A protein and the small-molecule ligand that binds it are described below.
Small molecule (SMILES): CC(=O)N[C@@H]1[C@H]2O[C@]3(O[C@H]4[C@H](O)[C@@H](CO[C@@]5(OC[C@@H](O[C@H]1O)[C@H]2O)O[C@H](CO)[C@@H](O)[C@H](O)[C@H]5O)O[C@H](O)[C@@H]4NC(C)=O)O[C@H](CO)[C@H](O[C@H]1O[C@H](CO[C@@H]2O[C@@H](C)[C@H](O)[C@@H](O)[C@H]2O)[C@@H](O)[C@H](O)[C@H]1O)[C@H](O[C@@H]1O[C@H](CO)[C@@H](O)[C@H](O)[C@H]1NC(C)=O)[C@H]3O

Binding-site contacts:
Ligand atom O4 contacts residue ASN362 of chain 3.A at 3.0 Å (h-bond).
Ligand atom O6 contacts residue TRP199 of chain 3.A at 3.2 Å.
Ligand atom O7 contacts residue SER232 of chain 3.A at 3.2 Å (h-bond).
Ligand atom O1 contacts residue NA1 of chain 3.C at 2.4 Å (h-bond).
Ligand atom O7 contacts residue TYR235 of chain 3.A at 3.2 Å.
Ligand atom O4 contacts residue HIS288 of chain 3.A at 2.7 Å (h-bond).
Ligand atom N2 contacts residue GLU291 of chain 3.A at 2.9 Å (salt-bridge).
Ligand atom N2 contacts residue ASP230 of chain 3.A at 3.0 Å (salt-bridge).
Ligand atom O4 contacts residue HIS103 of chain 3.A at 2.7 Å (h-bond).
Ligand atom C1 contacts residue GLN263 of chain 3.A at 3.2 Å.
Ligand atom O4 contacts residue ASN237 of chain 3.A at 2.9 Å (h-bond).
Ligand atom O5 contacts residue GLN263 of chain 3.A at 3.0 Å (h-bond).
Ligand atom O7 contacts residue TRP199 of chain 3.A at 3.0 Å (h-bond).
Ligand atom C3 contacts residue NA1 of chain 3.E at 3.3 Å.
Ligand atom O4 contacts residue HIS288 of chain 3.A at 2.7 Å (h-bond).
Ligand atom O4 contacts residue GLY319 of chain 3.A at 3.3 Å.
Ligand atom O4 contacts residue GLN133 of chain 3.A at 3.1 Å (h-bond).
Ligand atom O4 contacts residue ASN362 of chain 3.A at 3.2 Å (h-bond).
Ligand atom O1 contacts residue TYR284 of chain 3.A at 3.1 Å.
Ligand atom O1 contacts residue NA1 of chain 3.D at 3.0 Å (h-bond).
Ligand atom O1 contacts residue NA1 of chain 3.D at 2.4 Å (h-bond).
Ligand atom O6 contacts residue TYR284 of chain 3.A at 3.2 Å.
Ligand atom C2 contacts residue NA1 of chain 3.E at 3.2 Å.
Ligand atom O3 contacts residue ASN206 of chain 3.A at 2.7 Å (h-bond).
Ligand atom O3 contacts residue NA1 of chain 3.E at 2.4 Å (h-bond).
Ligand atom C7 contacts residue SER232 of chain 3.A at 3.3 Å.
Ligand atom O1 contacts residue GLN263 of chain 3.A at 2.7 Å (h-bond).
Ligand atom O3 contacts residue PRO360 of chain 3.A at 2.7 Å (h-bond).
Ligand atom O6 contacts residue ASP321 of chain 3.A at 2.8 Å (salt-bridge).
Ligand atom O2 contacts residue TYR235 of chain 3.A at 2.9 Å (h-bond).
Ligand atom O6 contacts residue TYR284 of chain 3.A at 3.2 Å.
Ligand atom O4 contacts residue GLY359 of chain 3.A at 2.9 Å (h-bond).
Ligand atom O2 contacts residue NA1 of chain 3.E at 2.4 Å (h-bond).
Ligand atom C7 contacts residue SER232 of chain 3.A at 3.2 Å.
Ligand atom O7 contacts residue TRP199 of chain 3.A at 2.9 Å (h-bond).
Ligand atom O1 contacts residue ASP230 of chain 3.A at 3.2 Å (salt-bridge).
Ligand atom O3 contacts residue GLY359 of chain 3.A at 3.2 Å.
Ligand atom N2 contacts residue ASP230 of chain 3.A at 2.9 Å (salt-bridge).
Ligand atom O7 contacts residue TYR235 of chain 3.A at 3.1 Å.
Ligand atom C1 contacts residue NA1 of chain 3.C at 3.1 Å.

Sequence of chain 3.A:
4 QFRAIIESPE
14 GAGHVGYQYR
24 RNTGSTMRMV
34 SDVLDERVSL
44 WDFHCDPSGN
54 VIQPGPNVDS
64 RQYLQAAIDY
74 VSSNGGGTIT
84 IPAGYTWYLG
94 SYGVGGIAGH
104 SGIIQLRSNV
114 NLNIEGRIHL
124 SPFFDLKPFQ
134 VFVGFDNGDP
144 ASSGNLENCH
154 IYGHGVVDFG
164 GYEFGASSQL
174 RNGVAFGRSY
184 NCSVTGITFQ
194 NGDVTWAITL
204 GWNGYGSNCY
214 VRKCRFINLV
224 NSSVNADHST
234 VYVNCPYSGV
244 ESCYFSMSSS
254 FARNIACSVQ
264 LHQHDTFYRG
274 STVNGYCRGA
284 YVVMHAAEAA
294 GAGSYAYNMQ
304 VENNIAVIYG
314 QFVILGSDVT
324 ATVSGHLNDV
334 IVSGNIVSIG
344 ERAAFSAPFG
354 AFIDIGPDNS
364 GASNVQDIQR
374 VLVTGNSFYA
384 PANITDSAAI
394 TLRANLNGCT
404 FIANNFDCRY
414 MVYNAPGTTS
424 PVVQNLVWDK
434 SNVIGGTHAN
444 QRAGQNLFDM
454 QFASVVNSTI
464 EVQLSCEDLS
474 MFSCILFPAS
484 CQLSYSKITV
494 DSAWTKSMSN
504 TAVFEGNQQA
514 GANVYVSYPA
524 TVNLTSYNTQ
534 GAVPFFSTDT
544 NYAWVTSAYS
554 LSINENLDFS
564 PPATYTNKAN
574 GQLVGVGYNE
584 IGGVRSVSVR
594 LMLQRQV